The protein below binds the small molecule below.
Small molecule (SMILES): CC(C)C[C@H](NC(=O)[C@H](CC(=O)O)NC(=O)[C@H](Cc1ccccc1)NC(=O)[C@@H](N)CCC(N)=O)C(=O)N[C@@H](Cc1ccccc1)C(=O)NCC=O

Binding-site contacts:
Ligand atom CD2 contacts residue PRO392 of chain 1.B at 3.6 Å (hydrophobic).
Ligand atom O contacts residue MET391 of chain 1.B at 3.4 Å.
Ligand atom C contacts residue ACE1 of chain 1.K at 2.9 Å.
Ligand atom O contacts residue ARG181 of chain 1.B at 2.7 Å (salt-bridge).
Ligand atom O contacts residue PHE182 of chain 1.B at 3.4 Å.
Ligand atom N contacts residue ARG181 of chain 1.B at 3.0 Å (salt-bridge).
Ligand atom C contacts residue MET391 of chain 1.B at 3.3 Å (hydrophobic).
Ligand atom N contacts residue MET391 of chain 1.B at 3.6 Å.
Ligand atom CE2 contacts residue ARG394 of chain 1.B at 3.4 Å.
Ligand atom N contacts residue ACE1 of chain 1.K at 3.1 Å (h-bond).
Ligand atom CD1 contacts residue PHE182 of chain 1.B at 3.5 Å (hydrophobic).
Ligand atom OE1 contacts residue VAL393 of chain 1.B at 3.2 Å.
Ligand atom CD contacts residue PRO392 of chain 1.B at 3.6 Å (hydrophobic).
Ligand atom CZ contacts residue ARG394 of chain 1.B at 3.6 Å.
Ligand atom N contacts residue ACE1 of chain 1.K at 1.3 Å.
Ligand atom CA contacts residue ACE1 of chain 1.K at 2.4 Å.
Ligand atom C contacts residue NH21 of chain 1.L at 1.4 Å.
Ligand atom CB contacts residue PRO392 of chain 1.B at 3.6 Å (hydrophobic).
Ligand atom CD2 contacts residue MET391 of chain 1.B at 3.5 Å (hydrophobic).
Ligand atom CG contacts residue ARG181 of chain 1.B at 3.4 Å.
Ligand atom CD1 contacts residue ARG183 of chain 1.B at 3.3 Å.
Ligand atom O contacts residue ARG181 of chain 1.B at 3.6 Å.
Ligand atom CB contacts residue MET391 of chain 1.B at 3.5 Å (hydrophobic).
Ligand atom NE2 contacts residue MET391 of chain 1.B at 2.9 Å (h-bond).
Ligand atom O contacts residue LEU262 of chain 1.B at 3.4 Å.
Ligand atom OE1 contacts residue TYR337 of chain 1.B at 3.7 Å.
Ligand atom O contacts residue ACE1 of chain 1.K at 3.5 Å.
Ligand atom NE2 contacts residue PRO392 of chain 1.B at 2.9 Å (h-bond).
Ligand atom N contacts residue PRO392 of chain 1.B at 3.0 Å (h-bond).
Ligand atom CZ contacts residue THR179 of chain 1.B at 3.6 Å.
Ligand atom CD1 contacts residue LEU184 of chain 1.B at 3.5 Å (hydrophobic).
Ligand atom CA contacts residue NH21 of chain 1.L at 2.5 Å.
Ligand atom O contacts residue MET391 of chain 1.B at 3.2 Å.
Ligand atom N contacts residue NH21 of chain 1.L at 3.2 Å (h-bond).
Ligand atom OD2 contacts residue ARG181 of chain 1.B at 3.4 Å.
Ligand atom CZ contacts residue PRO257 of chain 1.B at 3.6 Å (hydrophobic).
Ligand atom CB contacts residue ARG181 of chain 1.B at 3.7 Å.
Ligand atom OD1 contacts residue ARG181 of chain 1.B at 2.7 Å (salt-bridge).
Ligand atom CE1 contacts residue THR179 of chain 1.B at 3.4 Å.
Ligand atom O contacts residue NH21 of chain 1.L at 2.3 Å (h-bond).

Sequence of chain 1.B:
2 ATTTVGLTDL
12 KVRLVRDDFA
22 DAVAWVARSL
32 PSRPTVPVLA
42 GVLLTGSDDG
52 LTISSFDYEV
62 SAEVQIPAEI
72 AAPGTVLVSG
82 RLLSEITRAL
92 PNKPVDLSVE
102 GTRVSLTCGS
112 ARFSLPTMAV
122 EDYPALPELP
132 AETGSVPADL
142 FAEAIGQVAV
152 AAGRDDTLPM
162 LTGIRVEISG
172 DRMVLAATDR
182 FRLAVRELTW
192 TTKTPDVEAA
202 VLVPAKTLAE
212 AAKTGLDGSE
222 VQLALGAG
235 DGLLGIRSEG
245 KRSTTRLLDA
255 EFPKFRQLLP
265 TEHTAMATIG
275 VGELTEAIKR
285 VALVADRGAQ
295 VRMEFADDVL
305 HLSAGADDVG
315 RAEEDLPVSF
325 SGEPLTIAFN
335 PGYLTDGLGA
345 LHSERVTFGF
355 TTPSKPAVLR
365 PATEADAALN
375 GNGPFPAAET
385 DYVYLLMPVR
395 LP